The protein below binds the small molecule below.
Small molecule (SMILES): CC(C)CCC[C@@H](C)[C@H]1CC[C@H]2[C@@H]3CC=C4C[C@@H](OC(=O)CCC(=O)O)CC[C@]4(C)[C@H]3CC[C@]12C

Binding-site contacts:
Ligand atom CAI contacts residue TRP3 of chain 1.B at 3.4 Å (hydrophobic).
Ligand atom CBC contacts residue TRP1 of chain 1.B at 4.4 Å (hydrophobic).
Ligand atom CBE contacts residue TRP1 of chain 1.B at 4.3 Å (hydrophobic).
Ligand atom CAV contacts residue TRP1 of chain 1.B at 3.6 Å (hydrophobic).
Ligand atom CAK contacts residue TRP3 of chain 1.B at 3.8 Å (hydrophobic).
Ligand atom CAA contacts residue ASN216 of chain 1.A at 4.2 Å.
Ligand atom CAV contacts residue HIS2 of chain 1.B at 4.2 Å.
Ligand atom CAQ contacts residue TYR266 of chain 1.A at 3.6 Å (hydrophobic).
Ligand atom CAN contacts residue ILE263 of chain 1.A at 4.3 Å (hydrophobic).
Ligand atom CBG contacts residue TYR266 of chain 1.A at 4.2 Å (hydrophobic).
Ligand atom CAT contacts residue TRP1 of chain 1.B at 4.1 Å (hydrophobic).
Ligand atom CAZ contacts residue TRP3 of chain 1.B at 4.2 Å (hydrophobic).
Ligand atom OAF contacts residue TRP3 of chain 1.B at 2.9 Å (h-bond).
Ligand atom CAZ contacts residue TRP1 of chain 1.B at 4.5 Å (hydrophobic).
Ligand atom CBA contacts residue ASN216 of chain 1.A at 4.4 Å.
Ligand atom CAU contacts residue TRP1 of chain 1.B at 4.0 Å (hydrophobic).
Ligand atom CAQ contacts residue ILE209 of chain 1.A at 4.4 Å (hydrophobic).
Ligand atom CAK contacts residue TYR266 of chain 1.A at 4.2 Å (hydrophobic).
Ligand atom CBD contacts residue TRP3 of chain 1.B at 4.3 Å (hydrophobic).
Ligand atom CAK contacts residue HIS2 of chain 1.B at 4.0 Å.
Ligand atom CAO contacts residue ILE263 of chain 1.A at 4.4 Å (hydrophobic).
Ligand atom CAI contacts residue HIS2 of chain 1.B at 3.9 Å.
Ligand atom CAP contacts residue TYR266 of chain 1.A at 4.2 Å (hydrophobic).
Ligand atom CBF contacts residue TRP1 of chain 1.B at 4.3 Å (hydrophobic).
Ligand atom CAQ contacts residue TRP3 of chain 1.B at 4.3 Å (hydrophobic).
Ligand atom OAW contacts residue TRP3 of chain 1.B at 4.4 Å.
Ligand atom CAX contacts residue TRP3 of chain 1.B at 4.0 Å (hydrophobic).

Sequence of chain 1.B:
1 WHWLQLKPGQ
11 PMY

Sequence of chain 1.A:
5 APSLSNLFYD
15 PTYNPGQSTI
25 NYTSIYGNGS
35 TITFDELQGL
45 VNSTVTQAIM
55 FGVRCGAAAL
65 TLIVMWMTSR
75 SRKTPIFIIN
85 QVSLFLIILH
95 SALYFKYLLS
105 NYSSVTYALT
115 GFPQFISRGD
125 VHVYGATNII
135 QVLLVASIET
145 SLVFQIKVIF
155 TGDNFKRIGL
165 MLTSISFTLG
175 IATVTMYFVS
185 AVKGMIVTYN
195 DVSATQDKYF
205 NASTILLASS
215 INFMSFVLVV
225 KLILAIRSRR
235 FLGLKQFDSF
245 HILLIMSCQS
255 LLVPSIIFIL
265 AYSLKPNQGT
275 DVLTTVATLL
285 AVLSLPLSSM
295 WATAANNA